A protein and the small-molecule ligand that binds it are described below.
Small molecule (SMILES): NC(=[NH2+])NCCC[C@H](N)C(=O)O

Binding-site contacts:
Ligand atom NH1 contacts residue ASP146 of chain 1.B at 3.0 Å (salt-bridge).
Ligand atom OXT contacts residue ASP146 of chain 1.D at 3.1 Å (salt-bridge).
Ligand atom NH2 contacts residue GLY122 of chain 1.B at 3.9 Å.
Ligand atom NH1 contacts residue ASP146 of chain 1.D at 3.6 Å.
Ligand atom NH1 contacts residue GLY122 of chain 1.B at 3.9 Å.
Ligand atom N contacts residue ALA128 of chain 1.E at 3.5 Å.
Ligand atom N contacts residue THR142 of chain 1.E at 3.2 Å (h-bond).
Ligand atom CD contacts residue HIS125 of chain 1.E at 3.9 Å.
Ligand atom O contacts residue THR142 of chain 1.E at 4.1 Å.
Ligand atom N contacts residue ALA144 of chain 1.E at 2.8 Å (h-bond).
Ligand atom NH2 contacts residue ASP146 of chain 1.B at 3.3 Å (salt-bridge).
Ligand atom C contacts residue THR148 of chain 1.D at 3.9 Å.
Ligand atom OXT contacts residue GLY145 of chain 1.D at 2.9 Å.
Ligand atom O contacts residue THR148 of chain 1.D at 3.2 Å (h-bond).
Ligand atom C contacts residue ASP146 of chain 1.D at 3.4 Å.
Ligand atom CA contacts residue ALA144 of chain 1.E at 3.8 Å (hydrophobic).
Ligand atom OXT contacts residue THR142 of chain 1.E at 3.9 Å.
Ligand atom CA contacts residue THR142 of chain 1.E at 3.9 Å.
Ligand atom CG contacts residue ASP132 of chain 1.E at 3.1 Å.
Ligand atom N contacts residue ILE143 of chain 1.E at 2.9 Å.
Ligand atom NH2 contacts residue ASP146 of chain 1.D at 3.7 Å.
Ligand atom OXT contacts residue ALA144 of chain 1.E at 3.5 Å (h-bond).
Ligand atom NH1 contacts residue HIS125 of chain 1.E at 3.3 Å (h-bond).
Ligand atom O contacts residue ASP147 of chain 1.D at 2.4 Å (salt-bridge).
Ligand atom CA contacts residue ALA128 of chain 1.E at 4.0 Å (hydrophobic).
Ligand atom C contacts residue ASP147 of chain 1.D at 3.5 Å.
Ligand atom CD contacts residue SER129 of chain 1.E at 4.1 Å.
Ligand atom C contacts residue GLY145 of chain 1.D at 4.0 Å.
Ligand atom C contacts residue THR142 of chain 1.E at 3.7 Å.
Ligand atom CB contacts residue THR142 of chain 1.E at 3.5 Å.
Ligand atom CB contacts residue ASP132 of chain 1.E at 2.8 Å.
Ligand atom CZ contacts residue ASP146 of chain 1.B at 3.9 Å.
Ligand atom CB contacts residue ASP147 of chain 1.D at 3.5 Å.
Ligand atom C contacts residue ILE143 of chain 1.E at 4.0 Å (hydrophobic).
Ligand atom OXT contacts residue ILE143 of chain 1.E at 3.5 Å.
Ligand atom O contacts residue ASP146 of chain 1.D at 3.2 Å (salt-bridge).
Ligand atom NH2 contacts residue PRO121 of chain 1.B at 3.2 Å.
Ligand atom NE contacts residue SER129 of chain 1.E at 3.7 Å.
Ligand atom CG contacts residue ASP147 of chain 1.D at 3.0 Å.
Ligand atom CZ contacts residue ASP146 of chain 1.D at 3.8 Å.

Sequence of chain 1.E:
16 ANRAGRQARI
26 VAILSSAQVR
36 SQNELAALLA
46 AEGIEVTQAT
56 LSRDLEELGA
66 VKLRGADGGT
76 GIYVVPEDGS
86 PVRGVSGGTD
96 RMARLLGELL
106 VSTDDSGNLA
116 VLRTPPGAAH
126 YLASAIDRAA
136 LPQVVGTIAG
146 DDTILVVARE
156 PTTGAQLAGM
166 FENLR

Sequence of chain 1.D:
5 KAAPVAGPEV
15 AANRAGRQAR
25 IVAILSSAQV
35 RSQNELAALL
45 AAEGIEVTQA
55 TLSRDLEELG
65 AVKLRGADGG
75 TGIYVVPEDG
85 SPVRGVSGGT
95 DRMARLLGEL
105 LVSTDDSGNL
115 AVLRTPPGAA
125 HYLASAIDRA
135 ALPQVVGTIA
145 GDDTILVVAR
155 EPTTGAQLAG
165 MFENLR

Sequence of chain 1.B:
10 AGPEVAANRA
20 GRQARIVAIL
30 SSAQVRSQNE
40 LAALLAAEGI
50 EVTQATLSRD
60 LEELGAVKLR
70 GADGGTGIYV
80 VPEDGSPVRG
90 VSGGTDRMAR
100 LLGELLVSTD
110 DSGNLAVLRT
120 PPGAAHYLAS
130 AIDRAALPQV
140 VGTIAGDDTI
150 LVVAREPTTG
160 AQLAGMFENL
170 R